Binding-site contacts:
Ligand atom C4 contacts residue TYR154 of chain 1.A at 4.4 Å (hydrophobic).
Ligand atom O7 contacts residue ASN132 of chain 1.A at 3.3 Å (h-bond).
Ligand atom C1 contacts residue TYR154 of chain 1.A at 4.2 Å (hydrophobic).
Ligand atom O6 contacts residue TYR154 of chain 1.A at 4.5 Å.
Ligand atom C2 contacts residue ASN132 of chain 1.A at 2.5 Å.
Ligand atom O5 contacts residue ASN132 of chain 1.A at 2.4 Å (h-bond).
Ligand atom C5 contacts residue TYR154 of chain 1.A at 4.3 Å (hydrophobic).
Ligand atom C4 contacts residue ASN132 of chain 1.A at 4.3 Å.
Ligand atom C3 contacts residue ASN132 of chain 1.A at 3.8 Å.
Ligand atom C7 contacts residue ASN132 of chain 1.A at 3.4 Å.
Ligand atom C6 contacts residue TYR154 of chain 1.A at 4.0 Å (hydrophobic).
Ligand atom O5 contacts residue TYR154 of chain 1.A at 3.9 Å.
Ligand atom C1 contacts residue ASN132 of chain 1.A at 1.5 Å.
Ligand atom N2 contacts residue ASN132 of chain 1.A at 3.0 Å (h-bond).
Ligand atom C5 contacts residue ASN132 of chain 1.A at 3.7 Å.

Sequence of chain 1.A:
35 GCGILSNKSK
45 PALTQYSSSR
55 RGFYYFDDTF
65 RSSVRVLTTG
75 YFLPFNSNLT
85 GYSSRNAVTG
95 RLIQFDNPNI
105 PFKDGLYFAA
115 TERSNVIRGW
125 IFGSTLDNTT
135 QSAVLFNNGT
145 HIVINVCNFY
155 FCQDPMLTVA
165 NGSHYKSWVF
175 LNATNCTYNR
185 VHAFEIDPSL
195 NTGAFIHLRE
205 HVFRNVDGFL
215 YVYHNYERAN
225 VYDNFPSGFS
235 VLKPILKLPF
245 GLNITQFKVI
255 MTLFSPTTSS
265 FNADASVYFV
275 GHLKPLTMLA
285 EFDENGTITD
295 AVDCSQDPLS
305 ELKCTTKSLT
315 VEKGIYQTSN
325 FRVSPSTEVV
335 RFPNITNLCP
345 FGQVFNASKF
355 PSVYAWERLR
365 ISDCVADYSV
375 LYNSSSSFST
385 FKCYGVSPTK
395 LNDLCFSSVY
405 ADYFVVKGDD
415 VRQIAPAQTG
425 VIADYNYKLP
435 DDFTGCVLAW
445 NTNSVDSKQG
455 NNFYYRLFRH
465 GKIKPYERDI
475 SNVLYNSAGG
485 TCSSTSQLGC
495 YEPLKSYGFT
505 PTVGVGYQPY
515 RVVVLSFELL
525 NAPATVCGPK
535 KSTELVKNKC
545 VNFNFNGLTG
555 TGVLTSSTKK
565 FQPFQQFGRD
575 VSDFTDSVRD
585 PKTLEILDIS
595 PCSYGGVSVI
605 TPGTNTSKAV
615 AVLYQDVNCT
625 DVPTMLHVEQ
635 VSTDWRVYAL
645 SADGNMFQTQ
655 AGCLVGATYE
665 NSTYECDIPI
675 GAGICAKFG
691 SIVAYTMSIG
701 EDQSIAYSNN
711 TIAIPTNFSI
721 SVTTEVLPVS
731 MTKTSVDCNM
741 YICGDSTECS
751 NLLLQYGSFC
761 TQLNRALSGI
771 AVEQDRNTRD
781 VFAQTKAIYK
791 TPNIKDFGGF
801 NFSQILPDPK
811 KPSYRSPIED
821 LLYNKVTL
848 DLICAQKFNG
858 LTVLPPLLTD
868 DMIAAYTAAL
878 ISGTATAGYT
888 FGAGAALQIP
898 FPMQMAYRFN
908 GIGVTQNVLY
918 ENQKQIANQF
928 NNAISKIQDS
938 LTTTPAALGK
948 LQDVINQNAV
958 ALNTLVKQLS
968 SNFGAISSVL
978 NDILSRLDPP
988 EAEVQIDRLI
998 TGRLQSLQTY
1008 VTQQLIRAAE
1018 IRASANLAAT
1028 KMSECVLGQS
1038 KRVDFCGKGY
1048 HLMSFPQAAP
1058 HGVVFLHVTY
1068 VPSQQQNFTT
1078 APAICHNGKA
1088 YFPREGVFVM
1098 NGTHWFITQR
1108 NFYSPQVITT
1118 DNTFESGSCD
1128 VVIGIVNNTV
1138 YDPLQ

A small-molecule ligand and the protein it binds are described below.
Small molecule (SMILES): CC(=O)N[C@H]1[C@H](O[C@H]2[C@H](O)[C@@H](NC(C)=O)CO[C@@H]2CO)O[C@H](CO)[C@@H](O)[C@@H]1O